Sequence of chain 1.A:
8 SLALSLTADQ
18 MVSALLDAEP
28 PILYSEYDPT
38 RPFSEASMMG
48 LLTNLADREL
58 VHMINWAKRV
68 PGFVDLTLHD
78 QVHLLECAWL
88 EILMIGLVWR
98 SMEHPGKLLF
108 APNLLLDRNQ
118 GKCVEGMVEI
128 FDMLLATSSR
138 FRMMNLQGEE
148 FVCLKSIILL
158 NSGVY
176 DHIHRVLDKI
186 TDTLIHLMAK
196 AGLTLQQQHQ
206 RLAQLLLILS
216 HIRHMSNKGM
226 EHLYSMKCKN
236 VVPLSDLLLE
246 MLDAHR

Binding-site contacts:
Ligand atom C12 contacts residue LEU228 of chain 1.A at 3.9 Å (hydrophobic).
Ligand atom C23 contacts residue GLU122 of chain 1.A at 3.6 Å.
Ligand atom C10 contacts residue LEU49 of chain 1.A at 3.5 Å (hydrophobic).
Ligand atom C25 contacts residue HIS227 of chain 1.A at 3.6 Å.
Ligand atom C04 contacts residue LEU94 of chain 1.A at 3.9 Å (hydrophobic).
Ligand atom C23 contacts residue HIS227 of chain 1.A at 3.7 Å.
Ligand atom O01 contacts residue GLU56 of chain 1.A at 2.5 Å (salt-bridge).
Ligand atom O01 contacts residue LEU90 of chain 1.A at 3.9 Å.
Ligand atom C03 contacts residue GLU56 of chain 1.A at 3.3 Å.
Ligand atom C02 contacts residue GLU56 of chain 1.A at 3.3 Å.
Ligand atom O05 contacts residue ILE127 of chain 1.A at 3.5 Å.
Ligand atom C11 contacts residue MET46 of chain 1.A at 3.8 Å (hydrophobic).
Ligand atom C05 contacts residue LEU94 of chain 1.A at 3.9 Å (hydrophobic).
Ligand atom C11 contacts residue LEU49 of chain 1.A at 3.9 Å (hydrophobic).
Ligand atom O05 contacts residue GLY224 of chain 1.A at 3.1 Å.
Ligand atom C24 contacts residue MET124 of chain 1.A at 3.5 Å (hydrophobic).
Ligand atom C13 contacts residue ALA53 of chain 1.A at 3.7 Å (hydrophobic).
Ligand atom C24 contacts residue HIS227 of chain 1.A at 3.4 Å.
Ligand atom C24 contacts residue GLY123 of chain 1.A at 3.7 Å.
Ligand atom C16 contacts residue PHE107 of chain 1.A at 3.5 Å (hydrophobic).
Ligand atom C06 contacts residue PHE107 of chain 1.A at 3.6 Å (hydrophobic).
Ligand atom C05 contacts residue PHE107 of chain 1.A at 3.8 Å (hydrophobic).
Ligand atom O02 contacts residue THR50 of chain 1.A at 3.1 Å (h-bond).
Ligand atom O04 contacts residue MET124 of chain 1.A at 3.6 Å.
Ligand atom C22 contacts residue VAL121 of chain 1.A at 3.9 Å (hydrophobic).
Ligand atom O01 contacts residue ARG97 of chain 1.A at 3.2 Å (salt-bridge).
Ligand atom C17 contacts residue MET91 of chain 1.A at 3.9 Å (hydrophobic).
Ligand atom O02 contacts residue LEU243 of chain 1.A at 3.6 Å.
Ligand atom C12 contacts residue THR50 of chain 1.A at 3.8 Å.
Ligand atom C22 contacts residue MET46 of chain 1.A at 3.7 Å (hydrophobic).
Ligand atom C23 contacts residue VAL121 of chain 1.A at 3.6 Å (hydrophobic).
Ligand atom C04 contacts residue LEU90 of chain 1.A at 3.5 Å (hydrophobic).
Ligand atom C19 contacts residue GLY224 of chain 1.A at 3.3 Å.
Ligand atom C11 contacts residue THR50 of chain 1.A at 3.7 Å.
Ligand atom N01 contacts residue GLY224 of chain 1.A at 3.8 Å.
Ligand atom C22 contacts residue MET231 of chain 1.A at 3.9 Å (hydrophobic).
Ligand atom C07 contacts residue PHE107 of chain 1.A at 3.7 Å (hydrophobic).
Ligand atom O02 contacts residue LEU228 of chain 1.A at 3.6 Å.
Ligand atom O05 contacts residue MET91 of chain 1.A at 3.1 Å.
Ligand atom O04 contacts residue ILE127 of chain 1.A at 3.6 Å.

A small-molecule ligand and the protein it binds are described below.
Small molecule (SMILES): CN(c1ccccc1)S(=O)(=O)[C@@H]1C[C@@H]2O[C@H]1C(c1ccc(O)cc1)=C2c1ccc(O)cc1